Binding-site contacts:
Ligand atom N9 contacts residue NAD1 of chain 1.U at 4.0 Å.
Ligand atom C3 contacts residue ALA112 of chain 1.C at 3.9 Å (hydrophobic).
Ligand atom C22 contacts residue TYR166 of chain 1.C at 3.9 Å (hydrophobic).
Ligand atom C10 contacts residue PHE223 of chain 1.C at 3.8 Å (hydrophobic).
Ligand atom C12 contacts residue ILE220 of chain 1.C at 4.0 Å (hydrophobic).
Ligand atom C22 contacts residue MET173 of chain 1.C at 3.9 Å (hydrophobic).
Ligand atom C16 contacts residue PHE223 of chain 1.C at 3.9 Å (hydrophobic).
Ligand atom C14 contacts residue MET226 of chain 1.C at 3.8 Å (hydrophobic).
Ligand atom C14 contacts residue TYR176 of chain 1.C at 3.7 Å (hydrophobic).
Ligand atom O21 contacts residue MET226 of chain 1.C at 3.6 Å (h-bond).
Ligand atom C23 contacts residue SER175 of chain 1.C at 3.7 Å.
Ligand atom N9 contacts residue TYR176 of chain 1.C at 3.7 Å.
Ligand atom C10 contacts residue NAD1 of chain 1.U at 3.5 Å.
Ligand atom C23 contacts residue TYR176 of chain 1.C at 3.9 Å (hydrophobic).
Ligand atom C6 contacts residue TYR176 of chain 1.C at 3.6 Å (hydrophobic).
Ligand atom C4 contacts residue ALA216 of chain 1.C at 3.6 Å (hydrophobic).
Ligand atom C11 contacts residue PHE223 of chain 1.C at 3.8 Å (hydrophobic).
Ligand atom C17 contacts residue ALA216 of chain 1.C at 3.3 Å (hydrophobic).
Ligand atom C6 contacts residue NAD1 of chain 1.U at 3.4 Å.
Ligand atom C2 contacts residue ALA216 of chain 1.C at 3.7 Å (hydrophobic).
Ligand atom C8 contacts residue NAD1 of chain 1.U at 3.5 Å.
Ligand atom O21 contacts residue PRO174 of chain 1.C at 3.5 Å (h-bond).
Ligand atom C20 contacts residue ALA112 of chain 1.C at 3.9 Å (hydrophobic).
Ligand atom C22 contacts residue MET276 of chain 1.B at 3.6 Å (hydrophobic).
Ligand atom C3 contacts residue NAD1 of chain 1.U at 3.5 Å.
Ligand atom C23 contacts residue ILE220 of chain 1.C at 3.7 Å (hydrophobic).
Ligand atom N7 contacts residue TYR176 of chain 1.C at 2.9 Å (h-bond).
Ligand atom C22 contacts residue MET226 of chain 1.C at 3.9 Å (hydrophobic).
Ligand atom C13 contacts residue TYR176 of chain 1.C at 3.5 Å (hydrophobic).
Ligand atom C11 contacts residue TYR176 of chain 1.C at 4.0 Å (hydrophobic).
Ligand atom C8 contacts residue TYR176 of chain 1.C at 3.5 Å (hydrophobic).
Ligand atom C12 contacts residue TYR176 of chain 1.C at 3.7 Å (hydrophobic).
Ligand atom C16 contacts residue TYR166 of chain 1.C at 3.8 Å (hydrophobic).
Ligand atom C5 contacts residue TYR176 of chain 1.C at 3.8 Å (hydrophobic).
Ligand atom N7 contacts residue NAD1 of chain 1.U at 2.8 Å (h-bond).
Ligand atom C22 contacts residue PRO174 of chain 1.C at 3.4 Å (hydrophobic).
Ligand atom C19 contacts residue ALA114 of chain 1.C at 3.7 Å (hydrophobic).
Ligand atom O21 contacts residue TYR176 of chain 1.C at 3.9 Å.
Ligand atom C15 contacts residue TYR166 of chain 1.C at 3.4 Å (hydrophobic).
Ligand atom C20 contacts residue PHE113 of chain 1.C at 3.9 Å (hydrophobic).

Sequence of chain 1.C:
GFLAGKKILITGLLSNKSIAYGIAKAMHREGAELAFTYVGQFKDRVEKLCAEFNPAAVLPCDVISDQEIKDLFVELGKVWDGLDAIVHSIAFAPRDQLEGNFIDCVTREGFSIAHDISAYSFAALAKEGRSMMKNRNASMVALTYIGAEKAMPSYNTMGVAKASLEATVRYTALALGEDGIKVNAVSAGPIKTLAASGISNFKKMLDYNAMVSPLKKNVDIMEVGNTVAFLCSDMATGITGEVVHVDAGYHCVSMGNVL

Sequence of chain 1.B:
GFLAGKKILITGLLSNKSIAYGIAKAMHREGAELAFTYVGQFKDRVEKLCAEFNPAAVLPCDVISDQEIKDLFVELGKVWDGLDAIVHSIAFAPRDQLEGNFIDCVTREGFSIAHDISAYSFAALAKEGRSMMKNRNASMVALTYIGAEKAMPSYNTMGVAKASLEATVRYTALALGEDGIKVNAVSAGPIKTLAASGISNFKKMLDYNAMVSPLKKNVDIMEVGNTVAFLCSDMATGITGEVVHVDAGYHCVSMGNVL

A protein and the small-molecule ligand that binds it are described below.
Small molecule (SMILES): COc1ccc(Cn2cnc3cc4c(cc32)CCCC4)cc1C